Sequence of chain 1.C:
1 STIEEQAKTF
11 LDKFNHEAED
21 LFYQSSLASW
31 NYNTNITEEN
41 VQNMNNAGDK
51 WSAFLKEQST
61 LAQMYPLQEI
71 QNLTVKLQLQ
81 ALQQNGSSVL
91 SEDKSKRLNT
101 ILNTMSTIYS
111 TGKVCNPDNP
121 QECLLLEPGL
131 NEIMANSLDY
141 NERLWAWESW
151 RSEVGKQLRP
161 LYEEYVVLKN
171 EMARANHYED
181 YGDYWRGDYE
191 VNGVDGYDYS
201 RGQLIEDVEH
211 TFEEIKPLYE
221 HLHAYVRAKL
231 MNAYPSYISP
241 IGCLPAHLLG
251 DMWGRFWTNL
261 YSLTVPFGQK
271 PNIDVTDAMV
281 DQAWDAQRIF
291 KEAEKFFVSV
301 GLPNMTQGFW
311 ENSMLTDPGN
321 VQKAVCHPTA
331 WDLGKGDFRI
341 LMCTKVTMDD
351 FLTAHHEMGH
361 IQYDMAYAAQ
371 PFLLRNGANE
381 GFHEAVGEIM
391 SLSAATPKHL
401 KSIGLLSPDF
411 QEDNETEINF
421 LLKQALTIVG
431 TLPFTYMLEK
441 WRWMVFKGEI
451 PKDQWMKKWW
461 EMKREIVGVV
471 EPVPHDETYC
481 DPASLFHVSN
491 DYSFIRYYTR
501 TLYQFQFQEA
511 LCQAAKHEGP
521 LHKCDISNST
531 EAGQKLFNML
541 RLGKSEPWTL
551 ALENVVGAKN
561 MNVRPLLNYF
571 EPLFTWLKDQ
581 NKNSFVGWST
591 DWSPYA

This protein binds this small molecule.
Small molecule (SMILES): CC(=O)N[C@@H]1[C@@H](O)[C@H](O)[C@@H](CO)O[C@H]1O

Binding-site contacts:
Ligand atom C4 contacts residue ASN414 of chain 1.C at 4.2 Å.
Ligand atom O5 contacts residue ASN414 of chain 1.C at 2.4 Å (h-bond).
Ligand atom O7 contacts residue ASN414 of chain 1.C at 3.2 Å (h-bond).
Ligand atom C5 contacts residue ASN414 of chain 1.C at 3.7 Å.
Ligand atom C1 contacts residue ASN414 of chain 1.C at 1.4 Å.
Ligand atom C7 contacts residue ASN414 of chain 1.C at 3.0 Å.
Ligand atom N2 contacts residue ASN414 of chain 1.C at 2.9 Å (h-bond).
Ligand atom C8 contacts residue PHE267 of chain 1.C at 3.5 Å (hydrophobic).
Ligand atom C3 contacts residue ASN414 of chain 1.C at 3.8 Å.
Ligand atom C2 contacts residue ASN414 of chain 1.C at 2.4 Å.
Ligand atom C8 contacts residue ILE418 of chain 1.C at 3.8 Å (hydrophobic).
Ligand atom C7 contacts residue TRP576 of chain 1.C at 4.2 Å (hydrophobic).
Ligand atom O7 contacts residue TRP576 of chain 1.C at 4.0 Å.
Ligand atom C8 contacts residue TRP576 of chain 1.C at 4.0 Å (hydrophobic).
Ligand atom C8 contacts residue GLU415 of chain 1.C at 4.2 Å.
Ligand atom C8 contacts residue ASN414 of chain 1.C at 3.8 Å.